Sequence of chain 1.E:
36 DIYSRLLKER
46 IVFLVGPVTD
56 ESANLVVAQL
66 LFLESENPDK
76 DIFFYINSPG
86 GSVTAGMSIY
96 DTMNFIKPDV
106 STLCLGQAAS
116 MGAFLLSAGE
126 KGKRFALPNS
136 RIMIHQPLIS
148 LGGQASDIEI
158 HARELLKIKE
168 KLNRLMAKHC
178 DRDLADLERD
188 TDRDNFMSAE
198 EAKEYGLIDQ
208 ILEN

Sequence of chain 1.F:
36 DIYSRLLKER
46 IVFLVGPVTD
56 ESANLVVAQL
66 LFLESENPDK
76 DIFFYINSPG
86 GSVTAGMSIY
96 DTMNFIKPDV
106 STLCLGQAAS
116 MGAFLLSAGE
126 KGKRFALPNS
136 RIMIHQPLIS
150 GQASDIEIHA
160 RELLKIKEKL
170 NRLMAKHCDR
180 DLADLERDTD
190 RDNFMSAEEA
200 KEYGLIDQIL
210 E

Binding-site contacts:
Ligand atom C2 contacts residue LEU66 of chain 1.E at 4.0 Å (hydrophobic).
Ligand atom C5 contacts residue SER70 of chain 1.E at 3.9 Å.
Ligand atom O1 contacts residue PHE100 of chain 1.E at 4.3 Å.
Ligand atom C6 contacts residue GLU44 of chain 1.F at 3.8 Å.
Ligand atom C7 contacts residue PHE67 of chain 1.E at 4.0 Å (hydrophobic).
Ligand atom C4 contacts residue LEU66 of chain 1.E at 4.1 Å (hydrophobic).
Ligand atom C3 contacts residue LEU66 of chain 1.E at 3.9 Å (hydrophobic).
Ligand atom O1 contacts residue LEU66 of chain 1.E at 3.9 Å.
Ligand atom C7 contacts residue LEU66 of chain 1.E at 3.9 Å (hydrophobic).
Ligand atom C1 contacts residue ALO2 of chain 1.HA at 3.2 Å.
Ligand atom O1 contacts residue ALO2 of chain 1.HA at 2.8 Å (h-bond).
Ligand atom C2 contacts residue ALO2 of chain 1.HA at 4.5 Å.
Ligand atom C7 contacts residue LEU41 of chain 1.F at 4.2 Å (hydrophobic).
Ligand atom C8 contacts residue PHE67 of chain 1.E at 4.4 Å (hydrophobic).
Ligand atom C8 contacts residue LEU41 of chain 1.F at 4.0 Å (hydrophobic).
Ligand atom C2 contacts residue WFP1 of chain 1.HA at 2.6 Å.
Ligand atom C1 contacts residue TYR80 of chain 1.F at 3.8 Å (hydrophobic).
Ligand atom C4 contacts residue LEU41 of chain 1.F at 3.9 Å (hydrophobic).
Ligand atom C5 contacts residue LEU66 of chain 1.E at 4.1 Å (hydrophobic).
Ligand atom C2 contacts residue TYR80 of chain 1.F at 3.7 Å (hydrophobic).
Ligand atom C7 contacts residue SER70 of chain 1.E at 3.6 Å.
Ligand atom C8 contacts residue ARG40 of chain 1.F at 3.4 Å.
Ligand atom C6 contacts residue SER70 of chain 1.E at 3.7 Å.
Ligand atom C5 contacts residue LEU41 of chain 1.F at 4.4 Å (hydrophobic).
Ligand atom C1 contacts residue WFP1 of chain 1.HA at 1.5 Å.
Ligand atom C1 contacts residue MP86 of chain 1.HA at 4.2 Å.
Ligand atom C6 contacts residue LEU41 of chain 1.F at 4.0 Å (hydrophobic).
Ligand atom C1 contacts residue LEU66 of chain 1.E at 3.9 Å (hydrophobic).
Ligand atom O1 contacts residue WFP1 of chain 1.HA at 2.3 Å (h-bond).
Ligand atom C2 contacts residue MP86 of chain 1.HA at 3.8 Å.
Ligand atom O1 contacts residue GLU69 of chain 1.E at 4.4 Å.
Ligand atom C3 contacts residue WFP1 of chain 1.HA at 3.9 Å.

The protein below binds the small molecule below.
Small molecule (SMILES): CCCCCCCC(=O)O

Sequence of chain 1.HA:
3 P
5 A